This protein binds this small molecule.
Small molecule (SMILES): CC(=O)N[C@H]1[C@H](O[C@H]2[C@H](O)[C@@H](NC(C)=O)CO[C@@H]2CO)O[C@H](CO)[C@@H](O)[C@@H]1O

Sequence of chain 1.A:
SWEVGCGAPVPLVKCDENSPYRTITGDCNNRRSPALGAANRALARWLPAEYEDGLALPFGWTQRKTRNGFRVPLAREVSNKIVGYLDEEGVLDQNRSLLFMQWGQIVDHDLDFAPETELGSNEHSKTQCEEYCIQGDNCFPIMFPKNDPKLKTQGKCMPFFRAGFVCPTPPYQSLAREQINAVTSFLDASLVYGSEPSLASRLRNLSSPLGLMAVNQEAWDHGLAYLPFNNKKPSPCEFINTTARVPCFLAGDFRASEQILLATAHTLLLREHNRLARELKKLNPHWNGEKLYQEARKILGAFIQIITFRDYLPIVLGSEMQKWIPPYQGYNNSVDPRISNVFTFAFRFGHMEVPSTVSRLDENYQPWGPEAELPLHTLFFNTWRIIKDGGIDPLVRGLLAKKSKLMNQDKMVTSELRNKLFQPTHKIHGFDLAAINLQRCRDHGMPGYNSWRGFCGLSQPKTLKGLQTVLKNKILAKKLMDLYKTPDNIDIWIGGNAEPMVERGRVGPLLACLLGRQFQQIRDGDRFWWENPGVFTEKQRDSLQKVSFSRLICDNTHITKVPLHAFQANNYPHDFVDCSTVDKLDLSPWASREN

Binding-site contacts:
Ligand atom O6 contacts residue LYS388 of chain 1.A at 4.2 Å.
Ligand atom C5 contacts residue ALA244 of chain 1.A at 4.3 Å (hydrophobic).
Ligand atom O3 contacts residue TRP384 of chain 1.A at 4.3 Å.
Ligand atom C1 contacts residue ALA244 of chain 1.A at 4.2 Å (hydrophobic).
Ligand atom C5 contacts residue TRP384 of chain 1.A at 4.3 Å (hydrophobic).
Ligand atom C7 contacts residue ASN241 of chain 1.A at 3.2 Å.
Ligand atom C1 contacts residue ASN241 of chain 1.A at 1.4 Å.
Ligand atom O7 contacts residue TRP384 of chain 1.A at 3.4 Å.
Ligand atom C1 contacts residue TRP384 of chain 1.A at 4.2 Å (hydrophobic).
Ligand atom C6 contacts residue TRP384 of chain 1.A at 4.4 Å (hydrophobic).
Ligand atom C2 contacts residue TRP384 of chain 1.A at 3.9 Å (hydrophobic).
Ligand atom C1 contacts residue THR243 of chain 1.A at 4.4 Å.
Ligand atom C3 contacts residue TRP384 of chain 1.A at 4.4 Å (hydrophobic).
Ligand atom N2 contacts residue ASN241 of chain 1.A at 3.0 Å (h-bond).
Ligand atom C6 contacts residue LYS388 of chain 1.A at 4.5 Å.
Ligand atom O5 contacts residue ASN241 of chain 1.A at 2.3 Å (h-bond).
Ligand atom C5 contacts residue THR243 of chain 1.A at 4.3 Å.
Ligand atom C4 contacts residue TRP384 of chain 1.A at 4.1 Å (hydrophobic).
Ligand atom C6 contacts residue ALA244 of chain 1.A at 4.0 Å (hydrophobic).
Ligand atom C2 contacts residue ASN241 of chain 1.A at 2.5 Å.
Ligand atom O5 contacts residue ALA244 of chain 1.A at 3.5 Å.
Ligand atom O6 contacts residue TRP384 of chain 1.A at 3.6 Å.
Ligand atom C7 contacts residue TRP384 of chain 1.A at 4.3 Å (hydrophobic).
Ligand atom C8 contacts residue ASN241 of chain 1.A at 4.5 Å.
Ligand atom C3 contacts residue ASN241 of chain 1.A at 3.8 Å.
Ligand atom C4 contacts residue ASN241 of chain 1.A at 4.2 Å.
Ligand atom O5 contacts residue TRP384 of chain 1.A at 3.7 Å.
Ligand atom C5 contacts residue ASN241 of chain 1.A at 3.5 Å.
Ligand atom O7 contacts residue ASN241 of chain 1.A at 3.1 Å (h-bond).